This protein binds this small molecule.
Small molecule (SMILES): OC[C@H]1O[C@@H](O)[C@@H](O)[C@@H](O)[C@@H]1O

Binding-site contacts:
Ligand atom C2 contacts residue HIS2 of chain 51.B at 4.5 Å.
Ligand atom C1 contacts residue NAG1 of chain 51.N at 1.7 Å.
Ligand atom O5 contacts residue NAG1 of chain 51.N at 2.5 Å (h-bond).
Ligand atom C2 contacts residue NAG1 of chain 51.N at 2.9 Å.
Ligand atom O3 contacts residue BMA1 of chain 51.P at 1.1 Å.
Ligand atom C2 contacts residue BMA1 of chain 51.P at 3.2 Å.
Ligand atom C3 contacts residue BMA1 of chain 51.P at 2.5 Å.
Ligand atom O2 contacts residue BMA1 of chain 51.P at 3.0 Å (h-bond).
Ligand atom O2 contacts residue HIS2 of chain 51.B at 3.4 Å (h-bond).
Ligand atom O4 contacts residue BMA1 of chain 51.P at 4.0 Å.
Ligand atom O2 contacts residue NAG1 of chain 51.N at 3.4 Å (h-bond).
Ligand atom O6 contacts residue NAG1 of chain 51.N at 4.5 Å.
Ligand atom C4 contacts residue BMA1 of chain 51.P at 3.6 Å.
Ligand atom C5 contacts residue NAG1 of chain 51.N at 3.8 Å.
Ligand atom C3 contacts residue NAG1 of chain 51.N at 4.1 Å.

Sequence of chain 51.B:
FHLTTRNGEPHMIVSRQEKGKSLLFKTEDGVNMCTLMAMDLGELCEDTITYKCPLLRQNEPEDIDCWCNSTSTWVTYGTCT